Sequence of chain 1.A:
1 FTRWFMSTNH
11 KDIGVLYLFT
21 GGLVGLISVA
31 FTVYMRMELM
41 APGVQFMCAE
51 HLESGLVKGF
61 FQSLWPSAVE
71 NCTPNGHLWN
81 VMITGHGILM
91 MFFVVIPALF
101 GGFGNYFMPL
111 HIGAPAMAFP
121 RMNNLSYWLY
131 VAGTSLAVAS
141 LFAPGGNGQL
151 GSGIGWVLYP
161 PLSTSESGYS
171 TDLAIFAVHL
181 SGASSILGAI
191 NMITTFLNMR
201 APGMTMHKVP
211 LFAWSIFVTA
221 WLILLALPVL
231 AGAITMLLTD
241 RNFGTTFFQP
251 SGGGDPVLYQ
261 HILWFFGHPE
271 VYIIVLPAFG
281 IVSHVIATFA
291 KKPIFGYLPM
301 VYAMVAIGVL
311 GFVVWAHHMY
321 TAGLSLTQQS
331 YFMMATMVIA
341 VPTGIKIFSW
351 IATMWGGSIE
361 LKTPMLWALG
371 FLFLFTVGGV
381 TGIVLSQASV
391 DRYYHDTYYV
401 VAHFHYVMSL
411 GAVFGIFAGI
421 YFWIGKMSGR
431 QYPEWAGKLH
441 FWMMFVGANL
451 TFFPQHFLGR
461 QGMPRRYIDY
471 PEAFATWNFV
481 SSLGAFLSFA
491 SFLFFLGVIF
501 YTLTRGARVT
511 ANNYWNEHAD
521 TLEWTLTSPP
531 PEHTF

The protein below binds the small molecule below.
Small molecule (SMILES): CCCCCCCCCCO[C@@H]1O[C@H](CO)[C@@H](O[C@H]2O[C@H](CO)[C@@H](O)[C@H](O)[C@H]2O)[C@H](O)[C@H]1O

Binding-site contacts:
Ligand atom O16 contacts residue PRO66 of chain 1.A at 4.2 Å.
Ligand atom C34 contacts residue VAL33 of chain 1.A at 4.2 Å (hydrophobic).
Ligand atom O5 contacts residue PRO66 of chain 1.A at 4.0 Å.
Ligand atom O61 contacts residue ALA41 of chain 1.A at 3.6 Å.
Ligand atom C31 contacts residue TRD1 of chain 1.M at 4.2 Å.
Ligand atom C34 contacts residue PHE486 of chain 1.A at 3.5 Å (hydrophobic).
Ligand atom C25 contacts residue MET37 of chain 1.A at 4.2 Å (hydrophobic).
Ligand atom O61 contacts residue MET37 of chain 1.A at 4.0 Å.
Ligand atom C40 contacts residue PHE489 of chain 1.A at 3.9 Å (hydrophobic).
Ligand atom C19 contacts residue MET40 of chain 1.A at 3.9 Å (hydrophobic).
Ligand atom O61 contacts residue PHE46 of chain 1.A at 3.8 Å.
Ligand atom C18 contacts residue MET40 of chain 1.A at 3.5 Å (hydrophobic).
Ligand atom O5 contacts residue PHE46 of chain 1.A at 4.1 Å.
Ligand atom C28 contacts residue PHE486 of chain 1.A at 3.7 Å (hydrophobic).
Ligand atom O16 contacts residue MET40 of chain 1.A at 4.3 Å.
Ligand atom C43 contacts residue PHE486 of chain 1.A at 4.1 Å (hydrophobic).
Ligand atom O16 contacts residue TRD1 of chain 1.M at 3.6 Å.
Ligand atom C6 contacts residue MET40 of chain 1.A at 4.2 Å (hydrophobic).
Ligand atom C57 contacts residue ALA41 of chain 1.A at 4.2 Å (hydrophobic).
Ligand atom O49 contacts residue TRD1 of chain 1.M at 3.7 Å.
Ligand atom C57 contacts residue GLN45 of chain 1.A at 3.6 Å.
Ligand atom C1 contacts residue TRD1 of chain 1.M at 4.0 Å.
Ligand atom O55 contacts residue TRD1 of chain 1.M at 3.2 Å.
Ligand atom C43 contacts residue PHE489 of chain 1.A at 4.2 Å (hydrophobic).
Ligand atom C28 contacts residue MET37 of chain 1.A at 4.3 Å (hydrophobic).
Ligand atom C18 contacts residue TRD1 of chain 1.M at 4.1 Å.
Ligand atom C1 contacts residue PRO66 of chain 1.A at 4.4 Å (hydrophobic).
Ligand atom O61 contacts residue GLN45 of chain 1.A at 3.4 Å (h-bond).
Ligand atom C31 contacts residue PHE486 of chain 1.A at 4.3 Å (hydrophobic).
Ligand atom C22 contacts residue MET40 of chain 1.A at 4.1 Å (hydrophobic).
Ligand atom C2 contacts residue TRD1 of chain 1.M at 4.0 Å.
Ligand atom C19 contacts residue TRD1 of chain 1.M at 3.9 Å.
Ligand atom C57 contacts residue PHE46 of chain 1.A at 4.2 Å (hydrophobic).
Ligand atom C22 contacts residue PHE486 of chain 1.A at 4.2 Å (hydrophobic).
Ligand atom C40 contacts residue PHE486 of chain 1.A at 3.7 Å (hydrophobic).
Ligand atom O61 contacts residue MET40 of chain 1.A at 3.9 Å.
Ligand atom C25 contacts residue TRD1 of chain 1.M at 3.9 Å.
Ligand atom O5 contacts residue MET40 of chain 1.A at 4.0 Å.
Ligand atom C37 contacts residue PHE489 of chain 1.A at 4.4 Å (hydrophobic).
Ligand atom C3 contacts residue TRD1 of chain 1.M at 4.3 Å.